Binding-site contacts:
Ligand atom C7 contacts residue ASN234 of chain 1.B at 3.1 Å.
Ligand atom O7 contacts residue ASN234 of chain 1.B at 3.0 Å (h-bond).
Ligand atom C7 contacts residue GLY232 of chain 1.B at 3.5 Å.
Ligand atom C3 contacts residue ASN234 of chain 1.B at 3.8 Å.
Ligand atom C8 contacts residue GLY232 of chain 1.B at 3.2 Å.
Ligand atom C5 contacts residue ASN234 of chain 1.B at 3.6 Å.
Ligand atom O7 contacts residue ILE233 of chain 1.B at 3.5 Å.
Ligand atom N2 contacts residue ASN234 of chain 1.B at 2.8 Å (h-bond).
Ligand atom O5 contacts residue ASN234 of chain 1.B at 2.3 Å (h-bond).
Ligand atom C7 contacts residue ILE233 of chain 1.B at 3.8 Å (hydrophobic).
Ligand atom C8 contacts residue ASN234 of chain 1.B at 3.4 Å.
Ligand atom C8 contacts residue ILE233 of chain 1.B at 3.4 Å (hydrophobic).
Ligand atom C1 contacts residue ASN234 of chain 1.B at 1.4 Å.
Ligand atom C2 contacts residue ASN234 of chain 1.B at 2.5 Å.
Ligand atom O7 contacts residue GLY232 of chain 1.B at 3.2 Å (h-bond).
Ligand atom C4 contacts residue ASN234 of chain 1.B at 4.2 Å.

The protein below binds the small molecule below.
Small molecule (SMILES): CC(=O)N[C@@H]1[C@@H](O)[C@H](O)[C@@H](CO)O[C@H]1O

Sequence of chain 1.B:
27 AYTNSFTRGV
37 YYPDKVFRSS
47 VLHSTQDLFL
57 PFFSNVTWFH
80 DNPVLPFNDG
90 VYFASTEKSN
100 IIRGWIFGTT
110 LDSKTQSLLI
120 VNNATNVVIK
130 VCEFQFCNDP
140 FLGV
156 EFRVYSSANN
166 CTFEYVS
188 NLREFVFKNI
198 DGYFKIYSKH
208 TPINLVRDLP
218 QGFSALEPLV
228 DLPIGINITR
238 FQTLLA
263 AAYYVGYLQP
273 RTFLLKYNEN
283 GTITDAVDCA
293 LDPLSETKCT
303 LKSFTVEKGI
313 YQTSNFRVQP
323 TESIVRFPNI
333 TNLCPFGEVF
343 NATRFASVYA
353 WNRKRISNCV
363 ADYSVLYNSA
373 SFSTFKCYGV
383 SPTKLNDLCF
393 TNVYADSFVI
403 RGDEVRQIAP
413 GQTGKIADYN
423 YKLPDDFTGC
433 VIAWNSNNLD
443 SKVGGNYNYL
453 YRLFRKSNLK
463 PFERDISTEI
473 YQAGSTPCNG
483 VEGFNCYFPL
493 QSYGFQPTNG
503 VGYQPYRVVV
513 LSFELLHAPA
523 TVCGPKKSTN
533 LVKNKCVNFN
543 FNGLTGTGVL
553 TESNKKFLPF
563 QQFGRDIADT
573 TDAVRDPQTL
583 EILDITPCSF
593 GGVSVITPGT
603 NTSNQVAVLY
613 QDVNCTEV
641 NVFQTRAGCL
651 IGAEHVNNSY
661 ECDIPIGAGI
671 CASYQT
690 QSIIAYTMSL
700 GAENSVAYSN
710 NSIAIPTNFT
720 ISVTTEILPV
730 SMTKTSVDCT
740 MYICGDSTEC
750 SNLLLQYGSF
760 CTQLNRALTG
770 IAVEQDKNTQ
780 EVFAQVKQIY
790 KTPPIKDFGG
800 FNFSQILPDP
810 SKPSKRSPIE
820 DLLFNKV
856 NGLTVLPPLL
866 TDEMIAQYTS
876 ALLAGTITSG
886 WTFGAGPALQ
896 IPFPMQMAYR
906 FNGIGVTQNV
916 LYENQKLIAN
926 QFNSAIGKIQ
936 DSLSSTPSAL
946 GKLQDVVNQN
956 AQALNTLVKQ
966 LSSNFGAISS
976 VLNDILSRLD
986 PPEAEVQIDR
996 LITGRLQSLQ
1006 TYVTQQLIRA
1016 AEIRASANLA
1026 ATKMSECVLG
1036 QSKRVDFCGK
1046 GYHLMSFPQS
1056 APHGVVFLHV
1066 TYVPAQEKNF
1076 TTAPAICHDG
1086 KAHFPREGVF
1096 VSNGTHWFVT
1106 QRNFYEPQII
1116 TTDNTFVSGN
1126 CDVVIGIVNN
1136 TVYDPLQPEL